Binding-site contacts:
Ligand atom C15 contacts residue PHE248 of chain 1.A at 3.2 Å (hydrophobic).
Ligand atom N16 contacts residue PHE248 of chain 1.A at 3.4 Å (h-bond).
Ligand atom C11 contacts residue GLU273 of chain 1.A at 3.5 Å.
Ligand atom C04 contacts residue GLU482 of chain 1.A at 3.6 Å.
Ligand atom C18 contacts residue GLY249 of chain 1.A at 3.9 Å.
Ligand atom C05 contacts residue LEU271 of chain 1.A at 3.2 Å (hydrophobic).
Ligand atom N16 contacts residue PHE471 of chain 1.A at 3.3 Å.
Ligand atom C03 contacts residue GLU482 of chain 1.A at 3.5 Å.
Ligand atom C15 contacts residue PHE471 of chain 1.A at 3.6 Å (hydrophobic).
Ligand atom N16 contacts residue SER246 of chain 1.A at 3.6 Å (h-bond).
Ligand atom O02 contacts residue PHE485 of chain 1.A at 3.3 Å.
Ligand atom C22 contacts residue THR489 of chain 1.A at 3.2 Å.
Ligand atom O02 contacts residue GLU482 of chain 1.A at 3.9 Å.
Ligand atom C21 contacts residue THR489 of chain 1.A at 3.4 Å.
Ligand atom C07 contacts residue GLU482 of chain 1.A at 3.8 Å.
Ligand atom N12 contacts residue ARG247 of chain 1.A at 3.6 Å (salt-bridge).
Ligand atom C13 contacts residue LEU271 of chain 1.A at 3.3 Å (hydrophobic).
Ligand atom N12 contacts residue LEU271 of chain 1.A at 2.8 Å (h-bond).
Ligand atom C13 contacts residue GLY249 of chain 1.A at 3.8 Å.
Ligand atom C14 contacts residue PHE248 of chain 1.A at 3.5 Å (hydrophobic).
Ligand atom C09 contacts residue LEU271 of chain 1.A at 3.6 Å (hydrophobic).
Ligand atom C10 contacts residue PG41 of chain 1.J at 3.5 Å.
Ligand atom C18 contacts residue PHE471 of chain 1.A at 3.7 Å (hydrophobic).
Ligand atom C10 contacts residue PHE471 of chain 1.A at 3.7 Å (hydrophobic).
Ligand atom C06 contacts residue LEU271 of chain 1.A at 3.5 Å (hydrophobic).
Ligand atom C20 contacts residue PHE471 of chain 1.A at 3.7 Å (hydrophobic).
Ligand atom C20 contacts residue ILE486 of chain 1.A at 3.9 Å (hydrophobic).
Ligand atom N17 contacts residue ILE470 of chain 1.A at 3.6 Å.
Ligand atom C15 contacts residue GLY249 of chain 1.A at 3.7 Å.
Ligand atom C14 contacts residue GLY249 of chain 1.A at 3.5 Å.
Ligand atom O02 contacts residue LEU271 of chain 1.A at 3.7 Å.
Ligand atom N17 contacts residue PHE471 of chain 1.A at 3.1 Å (h-bond).
Ligand atom C20 contacts residue ILE470 of chain 1.A at 3.5 Å (hydrophobic).
Ligand atom C15 contacts residue SER246 of chain 1.A at 3.4 Å.
Ligand atom N12 contacts residue PHE248 of chain 1.A at 3.7 Å.
Ligand atom C21 contacts residue ILE486 of chain 1.A at 3.9 Å (hydrophobic).
Ligand atom C08 contacts residue LEU271 of chain 1.A at 3.8 Å (hydrophobic).
Ligand atom C08 contacts residue GLU482 of chain 1.A at 3.5 Å.
Ligand atom C15 contacts residue ARG247 of chain 1.A at 3.9 Å.
Ligand atom C03 contacts residue LEU271 of chain 1.A at 3.9 Å (hydrophobic).

The protein below binds the small molecule below.
Small molecule (SMILES): COc1ccc(C2(NCc3c[nH]nc3-c3cccs3)CC2)cc1

Sequence of chain 1.A:
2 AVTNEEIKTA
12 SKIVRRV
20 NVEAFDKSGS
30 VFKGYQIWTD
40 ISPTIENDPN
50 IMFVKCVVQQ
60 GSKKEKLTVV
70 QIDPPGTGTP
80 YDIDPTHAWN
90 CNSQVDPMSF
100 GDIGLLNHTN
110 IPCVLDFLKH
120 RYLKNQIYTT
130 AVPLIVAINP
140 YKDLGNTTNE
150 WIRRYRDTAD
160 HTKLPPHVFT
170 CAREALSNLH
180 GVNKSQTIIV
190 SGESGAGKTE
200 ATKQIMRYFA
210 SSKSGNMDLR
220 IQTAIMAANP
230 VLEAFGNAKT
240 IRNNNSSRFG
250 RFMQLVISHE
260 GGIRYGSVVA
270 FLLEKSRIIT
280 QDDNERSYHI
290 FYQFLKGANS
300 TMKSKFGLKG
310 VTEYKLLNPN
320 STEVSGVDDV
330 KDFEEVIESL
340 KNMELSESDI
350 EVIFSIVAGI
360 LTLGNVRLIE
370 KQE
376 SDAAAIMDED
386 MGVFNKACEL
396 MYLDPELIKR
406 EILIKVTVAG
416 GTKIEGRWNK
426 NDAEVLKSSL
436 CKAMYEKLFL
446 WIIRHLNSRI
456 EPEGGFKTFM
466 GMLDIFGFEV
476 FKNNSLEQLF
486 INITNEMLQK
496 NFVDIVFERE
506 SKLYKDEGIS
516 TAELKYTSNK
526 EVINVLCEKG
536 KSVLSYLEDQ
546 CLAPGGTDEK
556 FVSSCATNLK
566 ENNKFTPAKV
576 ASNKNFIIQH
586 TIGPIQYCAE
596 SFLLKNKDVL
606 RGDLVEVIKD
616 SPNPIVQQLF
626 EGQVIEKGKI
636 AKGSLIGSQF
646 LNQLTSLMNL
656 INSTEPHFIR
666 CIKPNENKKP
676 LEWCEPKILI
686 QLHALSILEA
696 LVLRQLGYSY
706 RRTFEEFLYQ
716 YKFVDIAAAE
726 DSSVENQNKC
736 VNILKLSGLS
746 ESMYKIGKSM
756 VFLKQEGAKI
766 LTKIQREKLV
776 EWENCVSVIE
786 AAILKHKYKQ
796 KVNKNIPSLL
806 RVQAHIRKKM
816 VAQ